This small molecule binds to this protein.
Small molecule (SMILES): CC(=O)N[C@@H]1[C@@H](O)[C@H](O)[C@@H](CO)O[C@H]1O

Sequence of chain 1.C:
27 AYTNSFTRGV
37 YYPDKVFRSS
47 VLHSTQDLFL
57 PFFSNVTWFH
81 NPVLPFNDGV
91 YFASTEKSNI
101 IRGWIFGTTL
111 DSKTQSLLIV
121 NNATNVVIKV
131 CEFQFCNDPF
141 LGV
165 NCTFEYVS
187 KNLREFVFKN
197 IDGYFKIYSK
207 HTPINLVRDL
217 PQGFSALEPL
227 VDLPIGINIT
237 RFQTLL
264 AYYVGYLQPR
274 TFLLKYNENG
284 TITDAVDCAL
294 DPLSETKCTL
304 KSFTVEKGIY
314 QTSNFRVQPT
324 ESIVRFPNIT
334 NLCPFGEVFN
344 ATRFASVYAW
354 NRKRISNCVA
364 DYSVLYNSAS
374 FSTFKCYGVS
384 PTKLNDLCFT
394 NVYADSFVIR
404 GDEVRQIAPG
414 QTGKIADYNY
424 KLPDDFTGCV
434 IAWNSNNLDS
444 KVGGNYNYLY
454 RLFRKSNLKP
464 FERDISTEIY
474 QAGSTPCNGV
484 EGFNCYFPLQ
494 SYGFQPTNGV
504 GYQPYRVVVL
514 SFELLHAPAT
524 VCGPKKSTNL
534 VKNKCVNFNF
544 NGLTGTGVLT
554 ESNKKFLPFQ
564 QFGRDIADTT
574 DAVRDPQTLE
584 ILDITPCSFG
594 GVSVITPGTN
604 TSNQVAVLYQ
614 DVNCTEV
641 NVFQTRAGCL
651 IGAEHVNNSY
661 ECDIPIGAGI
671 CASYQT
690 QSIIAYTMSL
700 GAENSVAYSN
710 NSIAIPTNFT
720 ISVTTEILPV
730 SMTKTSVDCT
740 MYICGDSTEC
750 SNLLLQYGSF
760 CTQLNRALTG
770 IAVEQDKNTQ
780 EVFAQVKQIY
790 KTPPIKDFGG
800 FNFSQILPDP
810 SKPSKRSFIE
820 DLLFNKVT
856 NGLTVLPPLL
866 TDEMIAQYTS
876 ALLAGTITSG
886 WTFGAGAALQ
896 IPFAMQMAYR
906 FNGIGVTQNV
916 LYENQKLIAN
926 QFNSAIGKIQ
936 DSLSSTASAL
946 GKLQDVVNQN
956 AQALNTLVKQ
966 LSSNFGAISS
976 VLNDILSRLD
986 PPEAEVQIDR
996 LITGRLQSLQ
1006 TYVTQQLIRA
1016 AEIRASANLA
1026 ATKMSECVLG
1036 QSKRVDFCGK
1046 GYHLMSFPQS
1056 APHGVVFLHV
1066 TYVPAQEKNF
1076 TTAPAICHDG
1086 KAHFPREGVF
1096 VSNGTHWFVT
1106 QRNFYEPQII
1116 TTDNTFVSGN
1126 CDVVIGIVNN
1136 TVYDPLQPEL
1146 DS

Binding-site contacts:
Ligand atom C7 contacts residue GLY339 of chain 1.C at 4.1 Å.
Ligand atom O3 contacts residue VAL367 of chain 1.C at 4.0 Å.
Ligand atom C8 contacts residue PHE342 of chain 1.C at 4.2 Å (hydrophobic).
Ligand atom N2 contacts residue GLY339 of chain 1.C at 4.4 Å.
Ligand atom C8 contacts residue PHE338 of chain 1.C at 3.7 Å (hydrophobic).
Ligand atom C4 contacts residue ASN343 of chain 1.C at 4.2 Å.
Ligand atom C5 contacts residue ASN343 of chain 1.C at 3.7 Å.
Ligand atom C2 contacts residue ASN343 of chain 1.C at 2.5 Å.
Ligand atom C3 contacts residue ASN343 of chain 1.C at 3.8 Å.
Ligand atom O5 contacts residue ASN343 of chain 1.C at 2.4 Å (h-bond).
Ligand atom C1 contacts residue ASN343 of chain 1.C at 1.4 Å.
Ligand atom N2 contacts residue ASN343 of chain 1.C at 2.9 Å (h-bond).
Ligand atom O7 contacts residue VAL367 of chain 1.C at 4.2 Å.
Ligand atom C7 contacts residue ASN343 of chain 1.C at 4.0 Å.
Ligand atom C8 contacts residue GLY339 of chain 1.C at 3.8 Å.